Binding-site contacts:
Ligand atom O32 contacts residue VAL110 of chain 1.A at 2.8 Å (h-bond).
Ligand atom C07 contacts residue LEU236 of chain 1.A at 3.9 Å (hydrophobic).
Ligand atom C33 contacts residue HIS94 of chain 1.A at 3.9 Å.
Ligand atom O31 contacts residue ALA53 of chain 1.A at 3.7 Å.
Ligand atom O32 contacts residue ARG97 of chain 1.A at 3.8 Å.
Ligand atom C07 contacts residue TRP86 of chain 1.A at 3.6 Å (hydrophobic).
Ligand atom C08 contacts residue LEU221 of chain 1.A at 3.7 Å (hydrophobic).
Ligand atom C25 contacts residue ILE91 of chain 1.A at 3.7 Å (hydrophobic).
Ligand atom C14 contacts residue MET132 of chain 1.A at 4.0 Å (hydrophobic).
Ligand atom S29 contacts residue MET52 of chain 1.A at 4.0 Å.
Ligand atom O31 contacts residue MET52 of chain 1.A at 3.6 Å.
Ligand atom O31 contacts residue VAL110 of chain 1.A at 3.8 Å.
Ligand atom C06 contacts residue SER87 of chain 1.A at 3.6 Å.
Ligand atom C15 contacts residue MET132 of chain 1.A at 3.9 Å (hydrophobic).
Ligand atom N30 contacts residue MET49 of chain 1.A at 3.4 Å (h-bond).
Ligand atom O31 contacts residue THR56 of chain 1.A at 3.7 Å.
Ligand atom C17 contacts residue MET49 of chain 1.A at 3.6 Å (hydrophobic).
Ligand atom C05 contacts residue ALA217 of chain 1.A at 3.7 Å (hydrophobic).
Ligand atom C26 contacts residue ILE91 of chain 1.A at 3.8 Å (hydrophobic).
Ligand atom C06 contacts residue TRP86 of chain 1.A at 3.8 Å (hydrophobic).
Ligand atom C18 contacts residue ALA124 of chain 1.A at 4.0 Å (hydrophobic).
Ligand atom C19 contacts residue ALA124 of chain 1.A at 4.0 Å (hydrophobic).
Ligand atom C24 contacts residue LEU131 of chain 1.A at 3.3 Å (hydrophobic).
Ligand atom C18 contacts residue ILE120 of chain 1.A at 3.9 Å (hydrophobic).
Ligand atom C17 contacts residue LEU128 of chain 1.A at 3.6 Å (hydrophobic).
Ligand atom O32 contacts residue LEU109 of chain 1.A at 3.5 Å.
Ligand atom C07 contacts residue LEU221 of chain 1.A at 3.7 Å (hydrophobic).
Ligand atom C26 contacts residue HIS94 of chain 1.A at 3.5 Å.
Ligand atom C04 contacts residue ILE91 of chain 1.A at 3.9 Å (hydrophobic).
Ligand atom C34 contacts residue ILE91 of chain 1.A at 3.9 Å (hydrophobic).
Ligand atom C19 contacts residue PHE46 of chain 1.A at 4.0 Å (hydrophobic).
Ligand atom C16 contacts residue LEU128 of chain 1.A at 3.7 Å (hydrophobic).
Ligand atom C18 contacts residue LEU128 of chain 1.A at 3.9 Å (hydrophobic).
Ligand atom C05 contacts residue ILE91 of chain 1.A at 4.0 Å (hydrophobic).
Ligand atom C24 contacts residue MET132 of chain 1.A at 3.8 Å (hydrophobic).
Ligand atom N30 contacts residue MET52 of chain 1.A at 3.2 Å.
Ligand atom C25 contacts residue HIS94 of chain 1.A at 3.7 Å.
Ligand atom C16 contacts residue MET132 of chain 1.A at 3.8 Å (hydrophobic).
Ligand atom C25 contacts residue ALA135 of chain 1.A at 3.8 Å (hydrophobic).
Ligand atom C01 contacts residue ALA53 of chain 1.A at 3.6 Å (hydrophobic).

The protein below binds the small molecule below.
Small molecule (SMILES): CCCCCCC1=C(c2ccccc2)[C@]2(CN(C)c3ccccc3)CC[C@H](NS(N)(=O)=O)[C@@H]2C1

Sequence of chain 1.A:
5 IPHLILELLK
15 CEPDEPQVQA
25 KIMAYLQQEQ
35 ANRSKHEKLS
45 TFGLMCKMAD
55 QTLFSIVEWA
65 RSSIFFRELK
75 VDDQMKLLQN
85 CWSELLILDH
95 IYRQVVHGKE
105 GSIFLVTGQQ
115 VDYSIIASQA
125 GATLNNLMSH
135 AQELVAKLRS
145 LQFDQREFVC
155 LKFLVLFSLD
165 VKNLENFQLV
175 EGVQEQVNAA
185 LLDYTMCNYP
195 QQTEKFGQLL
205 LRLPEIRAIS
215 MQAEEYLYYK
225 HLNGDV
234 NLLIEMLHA